This protein binds this small molecule.
Small molecule (SMILES): O=c1ccn([C@@H]2O[C@H](CO[P](=O)(O)O[C@H]3[C@@H](O)[C@H](n4ccc(=O)[nH]c4=O)O[C@@H]3CO[P](=O)(O)O[C@H]3[C@@H](O)[C@H](n4ccc(=O)[nH]c4=O)O[C@@H]3CO[P](=O)(O)O[C@H]3[C@@H](O)[C@H](n4ccc(=O)[nH]c4=O)O[C@@H]3COP(=O)=O)[C@@H](O)[C@H]2O)c(=O)[nH]1

Binding-site contacts:
Ligand atom O2 contacts residue A3 of chain 27.B at 3.2 Å.
Ligand atom OP1 contacts residue MET14 of chain 27.A at 3.8 Å.
Ligand atom OP1 contacts residue ARG15 of chain 27.A at 2.5 Å.
Ligand atom O5' contacts residue ARG15 of chain 27.A at 3.6 Å.
Ligand atom O3' contacts residue ARG19 of chain 27.A at 3.6 Å (salt-bridge).
Ligand atom O5' contacts residue ARG19 of chain 27.A at 2.1 Å (salt-bridge).
Ligand atom N1 contacts residue ARG19 of chain 27.A at 3.9 Å.
Ligand atom C4 contacts residue A1 of chain 27.B at 3.4 Å.
Ligand atom N3 contacts residue A2 of chain 27.B at 3.7 Å.
Ligand atom OP2 contacts residue ALA16 of chain 27.A at 4.1 Å.
Ligand atom O2 contacts residue A1 of chain 27.B at 2.7 Å (h-bond).
Ligand atom C2' contacts residue ARG19 of chain 27.A at 3.6 Å.
Ligand atom OP1 contacts residue LYS18 of chain 27.A at 3.7 Å.
Ligand atom O2 contacts residue A2 of chain 27.B at 3.7 Å.
Ligand atom C3' contacts residue ARG19 of chain 27.A at 3.4 Å.
Ligand atom O4 contacts residue A3 of chain 27.B at 2.8 Å (h-bond).
Ligand atom C1' contacts residue ARG19 of chain 27.A at 4.3 Å.
Ligand atom O4' contacts residue ARG19 of chain 27.A at 3.9 Å.
Ligand atom C2 contacts residue A3 of chain 27.B at 3.5 Å.
Ligand atom P contacts residue ARG15 of chain 27.A at 3.1 Å.
Ligand atom C3' contacts residue ARG15 of chain 27.A at 3.8 Å.
Ligand atom N1 contacts residue A3 of chain 27.B at 4.3 Å.
Ligand atom C4' contacts residue ARG19 of chain 27.A at 3.7 Å.
Ligand atom C2 contacts residue A1 of chain 27.B at 3.1 Å.
Ligand atom C5' contacts residue ARG19 of chain 27.A at 3.2 Å.
Ligand atom C4 contacts residue A3 of chain 27.B at 3.6 Å.
Ligand atom C4' contacts residue ARG15 of chain 27.A at 3.3 Å.
Ligand atom C5 contacts residue ARG19 of chain 27.A at 2.9 Å.
Ligand atom P contacts residue ARG19 of chain 27.A at 2.8 Å.
Ligand atom OP1 contacts residue ARG19 of chain 27.A at 4.1 Å.
Ligand atom OP2 contacts residue ARG19 of chain 27.A at 2.1 Å (salt-bridge).
Ligand atom O4 contacts residue A1 of chain 27.B at 3.0 Å (h-bond).
Ligand atom C4 contacts residue ARG19 of chain 27.A at 3.9 Å.
Ligand atom O3' contacts residue ARG15 of chain 27.A at 3.1 Å (salt-bridge).
Ligand atom N3 contacts residue A3 of chain 27.B at 2.8 Å (h-bond).
Ligand atom N3 contacts residue A1 of chain 27.B at 2.7 Å (h-bond).
Ligand atom C6 contacts residue ARG19 of chain 27.A at 2.7 Å.
Ligand atom C2 contacts residue A2 of chain 27.B at 3.9 Å.
Ligand atom OP2 contacts residue ARG15 of chain 27.A at 2.5 Å.
Ligand atom C5' contacts residue ARG15 of chain 27.A at 2.5 Å.

Sequence of chain 27.A:
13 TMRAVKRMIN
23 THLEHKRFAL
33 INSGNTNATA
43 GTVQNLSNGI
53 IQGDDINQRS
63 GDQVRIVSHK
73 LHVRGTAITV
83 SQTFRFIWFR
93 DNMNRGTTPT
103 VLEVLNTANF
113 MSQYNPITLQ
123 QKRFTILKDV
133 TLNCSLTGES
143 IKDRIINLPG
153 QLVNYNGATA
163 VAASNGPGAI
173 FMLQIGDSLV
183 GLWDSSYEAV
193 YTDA